A protein and the small-molecule ligand that binds it are described below.
Small molecule (SMILES): CC(=O)N[C@H]1[C@H](O[C@H]2[C@H](O)[C@@H](NC(C)=O)CO[C@@H]2CO)O[C@H](CO)[C@@H](O[C@@H]2O[C@H](CO)[C@@H](O)[C@H](O)[C@@H]2O)[C@@H]1O

Binding-site contacts:
Ligand atom C6 contacts residue NAG1 of chain 1.R at 3.3 Å.
Ligand atom O6 contacts residue NAG2 of chain 1.R at 4.2 Å.
Ligand atom C5 contacts residue ASN254 of chain 1.D at 3.7 Å.
Ligand atom C7 contacts residue NAG1 of chain 1.R at 4.2 Å.
Ligand atom O6 contacts residue NAG1 of chain 1.R at 3.1 Å (h-bond).
Ligand atom C5 contacts residue NAG1 of chain 1.R at 4.0 Å.
Ligand atom O7 contacts residue VAL227 of chain 1.D at 3.5 Å.
Ligand atom O5 contacts residue ASN254 of chain 1.D at 2.4 Å (h-bond).
Ligand atom N2 contacts residue NAG1 of chain 1.R at 4.1 Å.
Ligand atom O7 contacts residue ASN254 of chain 1.D at 3.8 Å.
Ligand atom C8 contacts residue PHE252 of chain 1.D at 3.7 Å (hydrophobic).
Ligand atom O4 contacts residue NAG1 of chain 1.R at 3.3 Å.
Ligand atom C4 contacts residue ASN254 of chain 1.D at 4.2 Å.
Ligand atom O5 contacts residue VAL281 of chain 1.D at 3.5 Å.
Ligand atom C2 contacts residue ASN254 of chain 1.D at 2.4 Å.
Ligand atom C3 contacts residue ASN254 of chain 1.D at 3.8 Å.
Ligand atom C1 contacts residue VAL281 of chain 1.D at 4.2 Å (hydrophobic).
Ligand atom N2 contacts residue SER231 of chain 1.D at 3.7 Å.
Ligand atom C7 contacts residue ASN254 of chain 1.D at 3.6 Å.
Ligand atom O6 contacts residue VAL281 of chain 1.D at 3.9 Å.
Ligand atom C1 contacts residue ASP229 of chain 1.D at 3.6 Å.
Ligand atom C7 contacts residue ASP229 of chain 1.D at 3.8 Å.
Ligand atom C8 contacts residue NAG1 of chain 1.R at 3.6 Å.
Ligand atom C1 contacts residue NAG1 of chain 1.R at 4.1 Å.
Ligand atom N2 contacts residue ASP229 of chain 1.D at 2.8 Å (salt-bridge).
Ligand atom C8 contacts residue SER207 of chain 1.D at 3.7 Å.
Ligand atom O3 contacts residue NAG1 of chain 1.R at 3.0 Å (h-bond).
Ligand atom O5 contacts residue NAG1 of chain 1.R at 3.6 Å (h-bond).
Ligand atom C8 contacts residue ASP229 of chain 1.D at 4.0 Å.
Ligand atom C6 contacts residue VAL281 of chain 1.D at 4.1 Å (hydrophobic).
Ligand atom C2 contacts residue ASP229 of chain 1.D at 3.5 Å.
Ligand atom C8 contacts residue NAG2 of chain 1.R at 3.9 Å.
Ligand atom C3 contacts residue ASP229 of chain 1.D at 3.6 Å.
Ligand atom N2 contacts residue ASN254 of chain 1.D at 2.9 Å (h-bond).
Ligand atom C8 contacts residue SER231 of chain 1.D at 3.3 Å.
Ligand atom C1 contacts residue ASN254 of chain 1.D at 1.4 Å.
Ligand atom C3 contacts residue NAG1 of chain 1.R at 3.8 Å.
Ligand atom C7 contacts residue SER231 of chain 1.D at 3.7 Å.
Ligand atom C4 contacts residue NAG1 of chain 1.R at 4.1 Å.
Ligand atom C6 contacts residue NAG2 of chain 1.R at 3.9 Å.

Sequence of chain 1.D:
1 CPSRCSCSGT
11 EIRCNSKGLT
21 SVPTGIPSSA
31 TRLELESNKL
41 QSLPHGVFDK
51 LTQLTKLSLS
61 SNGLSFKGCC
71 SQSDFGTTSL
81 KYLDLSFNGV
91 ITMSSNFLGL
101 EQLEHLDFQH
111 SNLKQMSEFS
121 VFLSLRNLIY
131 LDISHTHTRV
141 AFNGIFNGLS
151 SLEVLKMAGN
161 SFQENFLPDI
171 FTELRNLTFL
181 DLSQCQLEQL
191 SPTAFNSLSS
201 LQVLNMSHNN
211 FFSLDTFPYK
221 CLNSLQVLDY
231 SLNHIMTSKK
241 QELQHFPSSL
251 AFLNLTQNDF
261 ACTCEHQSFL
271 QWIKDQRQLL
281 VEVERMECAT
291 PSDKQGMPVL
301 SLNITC